Sequence of chain 1.B:
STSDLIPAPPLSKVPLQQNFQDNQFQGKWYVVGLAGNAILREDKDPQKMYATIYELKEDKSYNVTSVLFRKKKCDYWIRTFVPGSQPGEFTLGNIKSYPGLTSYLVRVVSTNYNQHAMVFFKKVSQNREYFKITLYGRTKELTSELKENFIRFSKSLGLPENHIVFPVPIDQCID

This protein binds this small molecule.
Small molecule (SMILES): O=C(NCCCN(CCCCN(CCCNC(=O)c1cccc(=O)n1O)C(=O)c1cccc(=O)n1O)C(=O)c1cccc(=O)n1O)c1cccc(=O)n1O

Binding-site contacts:
Ligand atom C41 contacts residue TRP81 of chain 1.B at 3.2 Å (hydrophobic).
Ligand atom O9 contacts residue SM1 of chain 1.L at 2.5 Å (h-bond).
Ligand atom N3 contacts residue SM1 of chain 1.L at 2.9 Å (h-bond).
Ligand atom C38 contacts residue SER70 of chain 1.B at 3.5 Å.
Ligand atom O10 contacts residue SM1 of chain 1.L at 1.9 Å (h-bond).
Ligand atom C43 contacts residue LYS127 of chain 1.B at 3.3 Å.
Ligand atom C26 contacts residue SM1 of chain 1.L at 3.2 Å.
Ligand atom C44 contacts residue SM1 of chain 1.L at 3.2 Å.
Ligand atom N45 contacts residue TRP81 of chain 1.B at 3.5 Å.
Ligand atom C42 contacts residue TYR102 of chain 1.B at 3.6 Å (hydrophobic).
Ligand atom C39 contacts residue TYR54 of chain 1.B at 3.5 Å (hydrophobic).
Ligand atom O49 contacts residue LYS127 of chain 1.B at 2.9 Å (salt-bridge).
Ligand atom O48 contacts residue SM1 of chain 1.L at 2.2 Å (h-bond).
Ligand atom N45 contacts residue SM1 of chain 1.L at 3.2 Å (h-bond).
Ligand atom O50 contacts residue SM1 of chain 1.L at 2.3 Å (h-bond).
Ligand atom C36 contacts residue SM1 of chain 1.L at 3.1 Å.
Ligand atom C40 contacts residue TRP81 of chain 1.B at 3.4 Å (hydrophobic).
Ligand atom O10 contacts residue LYS136 of chain 1.B at 3.6 Å (salt-bridge).
Ligand atom O47 contacts residue TRP81 of chain 1.B at 3.5 Å.
Ligand atom O8 contacts residue ALA42 of chain 1.B at 3.6 Å.
Ligand atom N35 contacts residue SM1 of chain 1.L at 3.2 Å (h-bond).
Ligand atom C33 contacts residue TRP81 of chain 1.B at 3.6 Å (hydrophobic).
Ligand atom N27 contacts residue SM1 of chain 1.L at 3.1 Å (h-bond).
Ligand atom O51 contacts residue TYR108 of chain 1.B at 3.5 Å.
Ligand atom C44 contacts residue LYS127 of chain 1.B at 3.2 Å.
Ligand atom O49 contacts residue SM1 of chain 1.L at 2.5 Å (h-bond).
Ligand atom C4 contacts residue SM1 of chain 1.L at 3.1 Å.
Ligand atom O51 contacts residue SM1 of chain 1.L at 2.4 Å (h-bond).
Ligand atom O51 contacts residue LYS127 of chain 1.B at 2.9 Å (salt-bridge).
Ligand atom C36 contacts residue LYS136 of chain 1.B at 3.4 Å.
Ligand atom C38 contacts residue TYR54 of chain 1.B at 3.6 Å (hydrophobic).
Ligand atom C37 contacts residue TRP81 of chain 1.B at 3.5 Å (hydrophobic).
Ligand atom N3 contacts residue LYS136 of chain 1.B at 3.6 Å.
Ligand atom O47 contacts residue LYS136 of chain 1.B at 3.2 Å (salt-bridge).
Ligand atom O9 contacts residue TYR108 of chain 1.B at 2.6 Å (h-bond).
Ligand atom C42 contacts residue TRP81 of chain 1.B at 3.6 Å (hydrophobic).
Ligand atom O46 contacts residue SM1 of chain 1.L at 2.4 Å (h-bond).
Ligand atom O47 contacts residue SM1 of chain 1.L at 2.4 Å (h-bond).
Ligand atom C12 contacts residue ILE43 of chain 1.B at 3.4 Å (hydrophobic).
Ligand atom C4 contacts residue TYR108 of chain 1.B at 3.5 Å (hydrophobic).